Sequence of chain 3.A:
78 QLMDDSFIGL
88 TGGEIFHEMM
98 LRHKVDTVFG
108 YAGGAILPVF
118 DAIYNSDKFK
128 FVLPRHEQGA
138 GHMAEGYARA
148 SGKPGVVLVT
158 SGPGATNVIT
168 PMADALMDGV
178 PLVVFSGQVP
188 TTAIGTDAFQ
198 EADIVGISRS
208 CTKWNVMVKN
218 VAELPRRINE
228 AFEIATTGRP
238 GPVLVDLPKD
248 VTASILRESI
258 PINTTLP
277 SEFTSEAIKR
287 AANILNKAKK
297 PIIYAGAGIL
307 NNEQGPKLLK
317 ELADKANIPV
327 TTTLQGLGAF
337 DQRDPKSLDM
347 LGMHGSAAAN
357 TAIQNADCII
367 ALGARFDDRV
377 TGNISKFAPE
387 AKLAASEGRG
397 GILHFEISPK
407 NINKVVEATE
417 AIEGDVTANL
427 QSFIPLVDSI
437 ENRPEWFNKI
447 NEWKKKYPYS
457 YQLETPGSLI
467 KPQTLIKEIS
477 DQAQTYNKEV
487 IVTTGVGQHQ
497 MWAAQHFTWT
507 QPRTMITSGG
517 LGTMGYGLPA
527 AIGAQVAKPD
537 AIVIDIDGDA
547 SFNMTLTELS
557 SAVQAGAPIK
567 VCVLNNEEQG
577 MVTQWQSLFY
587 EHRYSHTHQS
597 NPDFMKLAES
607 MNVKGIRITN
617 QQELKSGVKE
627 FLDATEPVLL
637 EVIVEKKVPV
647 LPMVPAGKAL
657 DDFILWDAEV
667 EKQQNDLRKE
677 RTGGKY

Binding-site contacts:
Ligand atom C10 contacts residue PRO187 of chain 2.A at 3.6 Å (hydrophobic).
Ligand atom C25 contacts residue FAD1 of chain 3.B at 3.3 Å.
Ligand atom N05 contacts residue TRP581 of chain 3.A at 3.4 Å.
Ligand atom O24 contacts residue MET349 of chain 3.A at 3.3 Å (h-bond).
Ligand atom C23 contacts residue ARG375 of chain 3.A at 3.4 Å.
Ligand atom N22 contacts residue ARG375 of chain 3.A at 3.0 Å (salt-bridge).
Ligand atom N07 contacts residue LYS246 of chain 2.A at 2.9 Å (salt-bridge).
Ligand atom C17 contacts residue ARG375 of chain 3.A at 3.6 Å.
Ligand atom O19 contacts residue PRO187 of chain 2.A at 3.2 Å.
Ligand atom C16 contacts residue ASP374 of chain 3.A at 3.2 Å.
Ligand atom C25 contacts residue MET349 of chain 3.A at 3.8 Å (hydrophobic).
Ligand atom O14 contacts residue PRO187 of chain 2.A at 3.6 Å.
Ligand atom C23 contacts residue TRP581 of chain 3.A at 3.5 Å (hydrophobic).
Ligand atom O20 contacts residue ALA652 of chain 3.A at 3.4 Å.
Ligand atom O19 contacts residue LYS246 of chain 2.A at 3.3 Å.
Ligand atom C17 contacts residue ASP374 of chain 3.A at 3.8 Å.
Ligand atom C09 contacts residue PRO187 of chain 2.A at 3.6 Å (hydrophobic).
Ligand atom O12 contacts residue PHE196 of chain 2.A at 3.5 Å.
Ligand atom C02 contacts residue TRP581 of chain 3.A at 3.5 Å (hydrophobic).
Ligand atom C16 contacts residue ARG375 of chain 3.A at 3.6 Å.
Ligand atom C15 contacts residue PHE196 of chain 2.A at 3.6 Å (hydrophobic).
Ligand atom O21 contacts residue ARG375 of chain 3.A at 3.0 Å (salt-bridge).
Ligand atom I01 contacts residue TRP581 of chain 3.A at 3.7 Å.
Ligand atom S08 contacts residue LYS246 of chain 2.A at 3.7 Å.
Ligand atom I01 contacts residue MET577 of chain 3.A at 3.8 Å.
Ligand atom C15 contacts residue VAL186 of chain 2.A at 3.8 Å (hydrophobic).
Ligand atom N22 contacts residue TRP581 of chain 3.A at 3.3 Å.
Ligand atom O24 contacts residue PHE196 of chain 2.A at 3.8 Å.
Ligand atom C13 contacts residue ALA112 of chain 2.A at 3.6 Å (hydrophobic).
Ligand atom C06 contacts residue TRP581 of chain 3.A at 3.7 Å (hydrophobic).
Ligand atom C26 contacts residue TRP581 of chain 3.A at 3.5 Å (hydrophobic).
Ligand atom N03 contacts residue TRP581 of chain 3.A at 3.5 Å.
Ligand atom C10 contacts residue ARG375 of chain 3.A at 3.8 Å.
Ligand atom C15 contacts residue ARG375 of chain 3.A at 3.7 Å.
Ligand atom N03 contacts residue GLY111 of chain 2.A at 3.5 Å.
Ligand atom O24 contacts residue ARG375 of chain 3.A at 2.9 Å (salt-bridge).
Ligand atom C18 contacts residue ARG375 of chain 3.A at 3.6 Å.
Ligand atom C09 contacts residue ARG375 of chain 3.A at 3.7 Å.
Ligand atom I01 contacts residue GLY111 of chain 2.A at 3.9 Å.
Ligand atom C04 contacts residue TRP581 of chain 3.A at 3.3 Å (hydrophobic).

A protein and the small-molecule ligand that binds it are described below.
Small molecule (SMILES): COC(=O)c1ccccc1S(=O)(=O)NC(=O)Nc1nc(I)cc(OC)n1

Sequence of chain 2.A:
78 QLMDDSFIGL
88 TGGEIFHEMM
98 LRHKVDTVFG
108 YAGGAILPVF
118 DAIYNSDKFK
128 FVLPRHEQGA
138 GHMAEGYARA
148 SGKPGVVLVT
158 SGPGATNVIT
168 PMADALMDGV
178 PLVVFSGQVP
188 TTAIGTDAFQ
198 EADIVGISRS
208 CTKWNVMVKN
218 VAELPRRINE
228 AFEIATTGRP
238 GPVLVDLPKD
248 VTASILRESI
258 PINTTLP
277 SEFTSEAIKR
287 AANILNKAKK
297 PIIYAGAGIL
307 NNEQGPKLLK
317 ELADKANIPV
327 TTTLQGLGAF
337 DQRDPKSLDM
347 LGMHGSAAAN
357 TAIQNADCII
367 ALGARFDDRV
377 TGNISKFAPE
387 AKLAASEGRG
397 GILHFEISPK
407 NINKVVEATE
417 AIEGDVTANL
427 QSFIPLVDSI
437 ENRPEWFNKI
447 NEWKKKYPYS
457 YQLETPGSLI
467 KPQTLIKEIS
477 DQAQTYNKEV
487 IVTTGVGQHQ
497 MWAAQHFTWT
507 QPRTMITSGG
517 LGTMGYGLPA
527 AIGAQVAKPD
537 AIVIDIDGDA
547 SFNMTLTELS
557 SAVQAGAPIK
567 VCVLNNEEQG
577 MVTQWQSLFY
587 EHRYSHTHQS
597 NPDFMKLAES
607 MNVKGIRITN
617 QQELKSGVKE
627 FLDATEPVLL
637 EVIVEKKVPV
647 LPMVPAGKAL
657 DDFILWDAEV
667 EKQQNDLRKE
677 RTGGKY